A protein and the small-molecule ligand that binds it are described below.
Small molecule (SMILES): N=c1ccn([C@H]2C[C@H](O[P](=O)(O)OC[C@H]3O[C@@H](n4cnc5c(=O)nc(N)[nH]c54)C[C@@H]3O)[C@@H](COP(=O)=O)O2)c(=O)[nH]1

Binding-site contacts:
Ligand atom C6 contacts residue DC1 of chain 28.C at 3.5 Å.
Ligand atom N4 contacts residue ILE172 of chain 27.A at 3.7 Å.
Ligand atom N2 contacts residue ILE172 of chain 27.A at 3.6 Å.
Ligand atom C5 contacts residue ARG170 of chain 27.A at 3.1 Å.
Ligand atom N3 contacts residue LYS186 of chain 39.A at 3.5 Å.
Ligand atom O2 contacts residue ARG184 of chain 39.A at 3.7 Å.
Ligand atom C5' contacts residue ARG251 of chain 39.A at 3.8 Å.
Ligand atom C5' contacts residue ARG184 of chain 39.A at 3.4 Å.
Ligand atom N4 contacts residue ASN380 of chain 28.A at 3.1 Å (h-bond).
Ligand atom N4 contacts residue LYS186 of chain 39.A at 3.9 Å.
Ligand atom N4 contacts residue LYS379 of chain 28.A at 3.0 Å (salt-bridge).
Ligand atom O3' contacts residue ARG184 of chain 39.A at 3.1 Å (salt-bridge).
Ligand atom C6 contacts residue LYS186 of chain 39.A at 3.7 Å.
Ligand atom O6 contacts residue ARG170 of chain 27.A at 0.9 Å (salt-bridge).
Ligand atom C5 contacts residue LYS186 of chain 39.A at 3.6 Å.
Ligand atom O6 contacts residue DC1 of chain 28.C at 2.9 Å (h-bond).
Ligand atom C4' contacts residue ARG184 of chain 39.A at 3.4 Å.
Ligand atom N2 contacts residue PRO171 of chain 27.A at 2.9 Å (h-bond).
Ligand atom P contacts residue ARG184 of chain 39.A at 2.8 Å.
Ligand atom N3 contacts residue ILE172 of chain 27.A at 3.5 Å.
Ligand atom C2 contacts residue DC1 of chain 28.C at 3.5 Å.
Ligand atom C2 contacts residue ARG170 of chain 27.A at 3.9 Å.
Ligand atom N7 contacts residue ARG170 of chain 27.A at 3.8 Å.
Ligand atom OP1 contacts residue ARG251 of chain 39.A at 3.4 Å (salt-bridge).
Ligand atom C4' contacts residue ARG251 of chain 39.A at 3.8 Å.
Ligand atom N4 contacts residue LEU169 of chain 27.A at 3.9 Å.
Ligand atom N2 contacts residue DC1 of chain 28.C at 2.8 Å (h-bond).
Ligand atom C4 contacts residue LYS379 of chain 28.A at 3.9 Å.
Ligand atom O4' contacts residue ASP535 of chain 39.A at 3.7 Å.
Ligand atom C4 contacts residue ILE172 of chain 27.A at 3.5 Å (hydrophobic).
Ligand atom C2 contacts residue ILE172 of chain 27.A at 3.8 Å (hydrophobic).
Ligand atom N1 contacts residue ARG170 of chain 27.A at 2.5 Å (salt-bridge).
Ligand atom OP1 contacts residue ARG184 of chain 39.A at 2.5 Å (salt-bridge).
Ligand atom O5' contacts residue ARG184 of chain 39.A at 2.3 Å (salt-bridge).
Ligand atom N1 contacts residue DC1 of chain 28.C at 2.9 Å (h-bond).
Ligand atom O2 contacts residue LYS185 of chain 39.A at 3.7 Å.
Ligand atom C4 contacts residue LYS186 of chain 39.A at 3.6 Å.
Ligand atom C6 contacts residue ARG170 of chain 27.A at 1.9 Å.
Ligand atom C2 contacts residue PRO171 of chain 27.A at 3.6 Å (hydrophobic).
Ligand atom N1 contacts residue PRO171 of chain 27.A at 3.8 Å.

Sequence of chain 39.A:
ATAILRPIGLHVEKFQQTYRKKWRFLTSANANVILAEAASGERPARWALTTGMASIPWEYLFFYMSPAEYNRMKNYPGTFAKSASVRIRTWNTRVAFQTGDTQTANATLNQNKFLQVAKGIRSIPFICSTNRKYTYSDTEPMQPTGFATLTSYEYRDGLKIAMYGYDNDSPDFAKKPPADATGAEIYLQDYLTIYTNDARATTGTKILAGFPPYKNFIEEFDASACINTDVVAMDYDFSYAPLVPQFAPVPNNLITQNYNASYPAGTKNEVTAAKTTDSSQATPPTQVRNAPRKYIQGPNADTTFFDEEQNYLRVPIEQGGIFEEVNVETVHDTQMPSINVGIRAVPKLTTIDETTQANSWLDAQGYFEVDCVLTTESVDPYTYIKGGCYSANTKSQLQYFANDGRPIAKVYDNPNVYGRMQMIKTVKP

Sequence of chain 28.A:
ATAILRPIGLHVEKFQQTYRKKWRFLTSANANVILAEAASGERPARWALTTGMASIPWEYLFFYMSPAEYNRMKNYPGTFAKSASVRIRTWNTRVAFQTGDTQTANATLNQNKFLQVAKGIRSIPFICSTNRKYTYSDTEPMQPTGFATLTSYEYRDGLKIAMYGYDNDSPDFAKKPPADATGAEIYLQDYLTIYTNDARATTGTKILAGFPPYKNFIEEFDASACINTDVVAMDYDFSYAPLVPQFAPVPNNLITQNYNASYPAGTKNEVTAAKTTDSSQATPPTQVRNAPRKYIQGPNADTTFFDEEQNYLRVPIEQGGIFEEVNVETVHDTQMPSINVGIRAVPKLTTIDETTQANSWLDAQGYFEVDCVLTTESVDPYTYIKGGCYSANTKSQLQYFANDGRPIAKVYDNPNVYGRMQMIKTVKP

Sequence of chain 27.A:
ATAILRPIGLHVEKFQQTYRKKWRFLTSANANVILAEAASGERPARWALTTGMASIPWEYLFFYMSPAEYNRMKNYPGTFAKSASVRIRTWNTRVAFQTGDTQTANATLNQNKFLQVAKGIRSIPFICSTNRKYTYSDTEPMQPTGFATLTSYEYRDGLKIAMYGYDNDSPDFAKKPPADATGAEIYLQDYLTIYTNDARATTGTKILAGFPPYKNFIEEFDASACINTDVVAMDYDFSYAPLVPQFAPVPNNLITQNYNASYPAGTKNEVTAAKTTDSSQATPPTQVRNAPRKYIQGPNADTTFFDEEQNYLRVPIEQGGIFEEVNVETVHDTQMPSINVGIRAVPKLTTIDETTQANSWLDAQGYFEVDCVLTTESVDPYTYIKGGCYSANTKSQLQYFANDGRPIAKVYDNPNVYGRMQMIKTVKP